This protein binds this small molecule.
Small molecule (SMILES): Nc1ncnc2c1ncn2[C@@H]1O[C@H](CO[P](=O)(O)O[P](=O)(O)NP(=O)(O)O)[C@@H](O)[C@H]1O

Sequence of chain 1.F:
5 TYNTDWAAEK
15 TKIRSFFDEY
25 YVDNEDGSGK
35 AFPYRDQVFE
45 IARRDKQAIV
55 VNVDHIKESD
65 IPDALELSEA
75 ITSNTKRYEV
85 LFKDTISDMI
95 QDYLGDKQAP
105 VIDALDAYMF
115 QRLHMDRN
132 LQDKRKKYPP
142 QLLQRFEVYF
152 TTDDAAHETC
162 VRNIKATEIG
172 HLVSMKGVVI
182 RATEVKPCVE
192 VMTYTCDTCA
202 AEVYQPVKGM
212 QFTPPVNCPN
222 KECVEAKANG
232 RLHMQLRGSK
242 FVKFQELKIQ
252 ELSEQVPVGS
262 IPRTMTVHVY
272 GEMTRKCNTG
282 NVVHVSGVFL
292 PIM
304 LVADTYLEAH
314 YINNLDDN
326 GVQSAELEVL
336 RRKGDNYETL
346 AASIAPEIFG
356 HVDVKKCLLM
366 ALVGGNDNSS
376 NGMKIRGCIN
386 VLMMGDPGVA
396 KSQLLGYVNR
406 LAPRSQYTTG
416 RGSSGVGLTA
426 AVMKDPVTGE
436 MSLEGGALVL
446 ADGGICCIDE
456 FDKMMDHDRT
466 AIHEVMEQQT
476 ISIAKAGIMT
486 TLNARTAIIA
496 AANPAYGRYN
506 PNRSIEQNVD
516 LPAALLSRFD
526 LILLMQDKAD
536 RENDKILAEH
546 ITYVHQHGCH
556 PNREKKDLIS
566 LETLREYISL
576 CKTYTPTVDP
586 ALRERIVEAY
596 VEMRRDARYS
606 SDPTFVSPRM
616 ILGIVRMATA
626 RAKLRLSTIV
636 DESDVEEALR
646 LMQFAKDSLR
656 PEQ

Sequence of chain 1.C:
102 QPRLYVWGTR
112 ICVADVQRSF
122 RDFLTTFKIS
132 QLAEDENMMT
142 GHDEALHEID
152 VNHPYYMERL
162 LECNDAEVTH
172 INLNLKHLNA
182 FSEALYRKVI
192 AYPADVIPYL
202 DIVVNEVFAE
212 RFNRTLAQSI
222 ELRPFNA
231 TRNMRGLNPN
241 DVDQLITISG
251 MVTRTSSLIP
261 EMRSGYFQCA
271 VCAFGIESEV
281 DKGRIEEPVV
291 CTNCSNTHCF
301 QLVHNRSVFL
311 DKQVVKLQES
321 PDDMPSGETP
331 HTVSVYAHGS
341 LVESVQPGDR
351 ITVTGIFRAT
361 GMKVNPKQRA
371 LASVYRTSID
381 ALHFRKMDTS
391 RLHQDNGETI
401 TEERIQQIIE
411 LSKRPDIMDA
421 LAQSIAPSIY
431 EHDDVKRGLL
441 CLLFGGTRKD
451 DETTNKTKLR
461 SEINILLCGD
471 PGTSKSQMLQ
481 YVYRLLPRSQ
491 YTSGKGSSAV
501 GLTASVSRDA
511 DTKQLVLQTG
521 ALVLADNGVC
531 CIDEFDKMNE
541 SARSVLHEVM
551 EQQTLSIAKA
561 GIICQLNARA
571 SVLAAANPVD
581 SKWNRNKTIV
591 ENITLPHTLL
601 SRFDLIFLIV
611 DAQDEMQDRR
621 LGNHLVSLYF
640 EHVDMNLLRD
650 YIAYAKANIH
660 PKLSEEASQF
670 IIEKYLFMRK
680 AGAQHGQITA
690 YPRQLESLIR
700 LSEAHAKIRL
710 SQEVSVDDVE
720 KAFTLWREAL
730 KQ

Binding-site contacts:
Ligand atom PA contacts residue MG1 of chain 1.W at 3.3 Å.
Ligand atom O1A contacts residue SER474 of chain 1.C at 3.4 Å.
Ligand atom O1G contacts residue LYS475 of chain 1.C at 2.9 Å (salt-bridge).
Ligand atom PB contacts residue SER474 of chain 1.C at 3.7 Å.
Ligand atom PA contacts residue ARG614 of chain 1.F at 3.7 Å.
Ligand atom C3' contacts residue GLN477 of chain 1.C at 3.7 Å.
Ligand atom O1B contacts residue SER476 of chain 1.C at 2.8 Å (h-bond).
Ligand atom N1 contacts residue TYR430 of chain 1.C at 3.3 Å (h-bond).
Ligand atom O2G contacts residue ARG614 of chain 1.F at 3.2 Å (salt-bridge).
Ligand atom O2A contacts residue SER476 of chain 1.C at 3.6 Å.
Ligand atom N3B contacts residue MG1 of chain 1.W at 3.7 Å.
Ligand atom O3G contacts residue SER476 of chain 1.C at 3.5 Å (h-bond).
Ligand atom C8 contacts residue GLY472 of chain 1.C at 3.7 Å.
Ligand atom O2G contacts residue ARG523 of chain 1.F at 2.7 Å (salt-bridge).
Ligand atom O1A contacts residue SER476 of chain 1.C at 3.6 Å.
Ligand atom N3 contacts residue LEU625 of chain 1.C at 3.7 Å.
Ligand atom N6 contacts residue LEU621 of chain 1.C at 3.7 Å.
Ligand atom PG contacts residue MG1 of chain 1.W at 3.4 Å.
Ligand atom O3' contacts residue LEU617 of chain 1.F at 3.5 Å.
Ligand atom O1A contacts residue GLN477 of chain 1.C at 3.4 Å (h-bond).
Ligand atom O1G contacts residue ASN577 of chain 1.C at 3.2 Å (h-bond).
Ligand atom O3A contacts residue SER474 of chain 1.C at 3.0 Å (h-bond).
Ligand atom PB contacts residue LYS475 of chain 1.C at 3.5 Å.
Ligand atom O2B contacts residue LYS475 of chain 1.C at 2.7 Å (salt-bridge).
Ligand atom O3G contacts residue ARG523 of chain 1.F at 3.7 Å.
Ligand atom O5' contacts residue ARG614 of chain 1.F at 3.4 Å (salt-bridge).
Ligand atom O2B contacts residue THR473 of chain 1.C at 3.4 Å (h-bond).
Ligand atom PB contacts residue MG1 of chain 1.W at 3.2 Å.
Ligand atom O2A contacts residue MG1 of chain 1.W at 2.1 Å.
Ligand atom O2A contacts residue ARG614 of chain 1.F at 3.0 Å (salt-bridge).
Ligand atom O3A contacts residue THR473 of chain 1.C at 3.6 Å.
Ligand atom PG contacts residue LYS475 of chain 1.C at 3.7 Å.
Ligand atom O1B contacts residue MG1 of chain 1.W at 2.1 Å.
Ligand atom O5' contacts residue GLU472 of chain 1.F at 3.7 Å.
Ligand atom N3B contacts residue GLY472 of chain 1.C at 3.1 Å (h-bond).
Ligand atom N3B contacts residue ARG614 of chain 1.F at 3.4 Å (salt-bridge).
Ligand atom O2B contacts residue SER474 of chain 1.C at 3.2 Å (h-bond).
Ligand atom O1B contacts residue LYS475 of chain 1.C at 3.7 Å.
Ligand atom O3G contacts residue MG1 of chain 1.W at 2.0 Å.
Ligand atom N6 contacts residue TYR430 of chain 1.C at 3.4 Å (h-bond).